Binding-site contacts:
Ligand atom C17 contacts residue ILE29 of chain 1.B at 3.8 Å (hydrophobic).
Ligand atom C13 contacts residue ILE162 of chain 1.B at 3.6 Å (hydrophobic).
Ligand atom N4 contacts residue LEU99 of chain 1.B at 3.1 Å (h-bond).
Ligand atom C14 contacts residue LEU99 of chain 1.B at 3.7 Å (hydrophobic).
Ligand atom C17 contacts residue GLY100 of chain 1.B at 3.5 Å.
Ligand atom C16 contacts residue GLY100 of chain 1.B at 3.8 Å.
Ligand atom F1 contacts residue LYS52 of chain 1.B at 3.6 Å.
Ligand atom C12 contacts residue ILE162 of chain 1.B at 3.6 Å (hydrophobic).
Ligand atom C18 contacts residue LEU99 of chain 1.B at 3.1 Å (hydrophobic).
Ligand atom C10 contacts residue ALA50 of chain 1.B at 3.7 Å (hydrophobic).
Ligand atom C8 contacts residue LYS52 of chain 1.B at 3.9 Å.
Ligand atom N1 contacts residue ALA50 of chain 1.B at 3.6 Å.
Ligand atom C8 contacts residue MET96 of chain 1.B at 3.4 Å (hydrophobic).
Ligand atom C3 contacts residue ALA50 of chain 1.B at 3.5 Å (hydrophobic).
Ligand atom C9 contacts residue MET96 of chain 1.B at 3.6 Å (hydrophobic).
Ligand atom C10 contacts residue MET96 of chain 1.B at 3.8 Å (hydrophobic).
Ligand atom C11 contacts residue ILE37 of chain 1.B at 3.6 Å (hydrophobic).
Ligand atom N4 contacts residue GLY100 of chain 1.B at 3.0 Å (h-bond).
Ligand atom C18 contacts residue LEU98 of chain 1.B at 3.8 Å (hydrophobic).
Ligand atom C15 contacts residue LEU149 of chain 1.B at 3.8 Å (hydrophobic).
Ligand atom N2 contacts residue ILE37 of chain 1.B at 3.5 Å.
Ligand atom C3 contacts residue GLU97 of chain 1.B at 3.8 Å.
Ligand atom F1 contacts residue MET96 of chain 1.B at 3.4 Å.
Ligand atom N3 contacts residue ILE162 of chain 1.B at 3.4 Å.
Ligand atom C6 contacts residue ILE37 of chain 1.B at 3.6 Å (hydrophobic).
Ligand atom C3 contacts residue LEU99 of chain 1.B at 3.6 Å (hydrophobic).
Ligand atom C7 contacts residue MET96 of chain 1.B at 3.8 Å (hydrophobic).
Ligand atom C8 contacts residue MET94 of chain 1.B at 3.8 Å (hydrophobic).
Ligand atom C2 contacts residue MET96 of chain 1.B at 3.5 Å (hydrophobic).
Ligand atom C13 contacts residue SER31 of chain 1.B at 3.6 Å.
Ligand atom O1 contacts residue ILE29 of chain 1.B at 3.4 Å.
Ligand atom C1 contacts residue LEU149 of chain 1.B at 3.6 Å (hydrophobic).
Ligand atom C9 contacts residue LYS52 of chain 1.B at 3.7 Å.
Ligand atom F1 contacts residue MET94 of chain 1.B at 3.4 Å.
Ligand atom C2 contacts residue LEU149 of chain 1.B at 3.7 Å (hydrophobic).
Ligand atom C3 contacts residue MET96 of chain 1.B at 3.8 Å (hydrophobic).
Ligand atom C5 contacts residue ILE37 of chain 1.B at 3.6 Å (hydrophobic).
Ligand atom N2 contacts residue ILE162 of chain 1.B at 3.9 Å.
Ligand atom C11 contacts residue ALA50 of chain 1.B at 3.8 Å (hydrophobic).
Ligand atom N1 contacts residue LEU99 of chain 1.B at 3.0 Å (h-bond).

Sequence of chain 1.B:
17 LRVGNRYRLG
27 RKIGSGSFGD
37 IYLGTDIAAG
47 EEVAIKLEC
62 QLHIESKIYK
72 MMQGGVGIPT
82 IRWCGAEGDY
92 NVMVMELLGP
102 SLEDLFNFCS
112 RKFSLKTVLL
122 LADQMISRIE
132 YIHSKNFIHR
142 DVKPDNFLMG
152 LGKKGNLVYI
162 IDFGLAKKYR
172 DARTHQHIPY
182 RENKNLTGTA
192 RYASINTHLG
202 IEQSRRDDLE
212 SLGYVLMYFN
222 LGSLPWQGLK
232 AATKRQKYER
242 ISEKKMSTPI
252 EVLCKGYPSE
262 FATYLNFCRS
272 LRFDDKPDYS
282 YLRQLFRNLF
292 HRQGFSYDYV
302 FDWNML

This protein binds this small molecule.
Small molecule (SMILES): Cn1cc(-c2ccnc3c2OCCNC3)c(-c2ccc(F)cc2)n1